Sequence of chain 1.B:
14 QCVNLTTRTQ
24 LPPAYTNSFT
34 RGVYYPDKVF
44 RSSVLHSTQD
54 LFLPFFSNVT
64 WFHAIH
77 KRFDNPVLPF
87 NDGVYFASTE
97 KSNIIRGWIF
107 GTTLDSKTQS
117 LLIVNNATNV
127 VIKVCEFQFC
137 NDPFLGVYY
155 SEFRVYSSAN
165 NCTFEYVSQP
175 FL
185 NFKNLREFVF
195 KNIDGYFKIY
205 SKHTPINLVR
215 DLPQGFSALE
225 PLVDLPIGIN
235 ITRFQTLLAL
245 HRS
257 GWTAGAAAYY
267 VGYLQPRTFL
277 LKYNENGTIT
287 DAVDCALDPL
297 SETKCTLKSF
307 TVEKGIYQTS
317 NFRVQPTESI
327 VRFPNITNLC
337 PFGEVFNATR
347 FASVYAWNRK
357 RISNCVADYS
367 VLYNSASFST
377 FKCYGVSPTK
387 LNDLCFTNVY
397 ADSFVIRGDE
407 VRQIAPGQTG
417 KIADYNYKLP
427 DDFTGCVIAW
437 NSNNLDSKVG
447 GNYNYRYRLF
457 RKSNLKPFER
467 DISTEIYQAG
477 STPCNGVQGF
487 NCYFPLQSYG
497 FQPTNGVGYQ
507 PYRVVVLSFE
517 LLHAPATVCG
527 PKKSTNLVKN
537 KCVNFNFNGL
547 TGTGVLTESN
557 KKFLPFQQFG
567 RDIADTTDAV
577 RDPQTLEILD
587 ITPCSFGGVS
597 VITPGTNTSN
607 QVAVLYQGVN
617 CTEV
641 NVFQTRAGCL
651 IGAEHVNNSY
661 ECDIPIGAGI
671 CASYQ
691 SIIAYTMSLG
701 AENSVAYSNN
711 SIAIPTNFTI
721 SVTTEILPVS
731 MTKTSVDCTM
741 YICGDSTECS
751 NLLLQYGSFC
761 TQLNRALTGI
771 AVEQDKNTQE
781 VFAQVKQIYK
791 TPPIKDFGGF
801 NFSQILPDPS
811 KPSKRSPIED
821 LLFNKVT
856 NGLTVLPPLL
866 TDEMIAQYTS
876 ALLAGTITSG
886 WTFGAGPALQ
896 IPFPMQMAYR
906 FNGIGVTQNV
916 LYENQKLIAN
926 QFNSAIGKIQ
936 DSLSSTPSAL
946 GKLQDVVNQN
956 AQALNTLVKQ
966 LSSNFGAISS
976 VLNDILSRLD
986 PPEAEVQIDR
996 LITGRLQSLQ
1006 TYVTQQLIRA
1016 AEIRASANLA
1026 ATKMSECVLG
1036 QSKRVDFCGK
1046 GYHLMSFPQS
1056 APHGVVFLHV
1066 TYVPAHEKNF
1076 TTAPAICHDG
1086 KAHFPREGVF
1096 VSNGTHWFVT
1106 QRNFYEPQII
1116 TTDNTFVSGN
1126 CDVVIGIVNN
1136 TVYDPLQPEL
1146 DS

Sequence of chain 1.C:
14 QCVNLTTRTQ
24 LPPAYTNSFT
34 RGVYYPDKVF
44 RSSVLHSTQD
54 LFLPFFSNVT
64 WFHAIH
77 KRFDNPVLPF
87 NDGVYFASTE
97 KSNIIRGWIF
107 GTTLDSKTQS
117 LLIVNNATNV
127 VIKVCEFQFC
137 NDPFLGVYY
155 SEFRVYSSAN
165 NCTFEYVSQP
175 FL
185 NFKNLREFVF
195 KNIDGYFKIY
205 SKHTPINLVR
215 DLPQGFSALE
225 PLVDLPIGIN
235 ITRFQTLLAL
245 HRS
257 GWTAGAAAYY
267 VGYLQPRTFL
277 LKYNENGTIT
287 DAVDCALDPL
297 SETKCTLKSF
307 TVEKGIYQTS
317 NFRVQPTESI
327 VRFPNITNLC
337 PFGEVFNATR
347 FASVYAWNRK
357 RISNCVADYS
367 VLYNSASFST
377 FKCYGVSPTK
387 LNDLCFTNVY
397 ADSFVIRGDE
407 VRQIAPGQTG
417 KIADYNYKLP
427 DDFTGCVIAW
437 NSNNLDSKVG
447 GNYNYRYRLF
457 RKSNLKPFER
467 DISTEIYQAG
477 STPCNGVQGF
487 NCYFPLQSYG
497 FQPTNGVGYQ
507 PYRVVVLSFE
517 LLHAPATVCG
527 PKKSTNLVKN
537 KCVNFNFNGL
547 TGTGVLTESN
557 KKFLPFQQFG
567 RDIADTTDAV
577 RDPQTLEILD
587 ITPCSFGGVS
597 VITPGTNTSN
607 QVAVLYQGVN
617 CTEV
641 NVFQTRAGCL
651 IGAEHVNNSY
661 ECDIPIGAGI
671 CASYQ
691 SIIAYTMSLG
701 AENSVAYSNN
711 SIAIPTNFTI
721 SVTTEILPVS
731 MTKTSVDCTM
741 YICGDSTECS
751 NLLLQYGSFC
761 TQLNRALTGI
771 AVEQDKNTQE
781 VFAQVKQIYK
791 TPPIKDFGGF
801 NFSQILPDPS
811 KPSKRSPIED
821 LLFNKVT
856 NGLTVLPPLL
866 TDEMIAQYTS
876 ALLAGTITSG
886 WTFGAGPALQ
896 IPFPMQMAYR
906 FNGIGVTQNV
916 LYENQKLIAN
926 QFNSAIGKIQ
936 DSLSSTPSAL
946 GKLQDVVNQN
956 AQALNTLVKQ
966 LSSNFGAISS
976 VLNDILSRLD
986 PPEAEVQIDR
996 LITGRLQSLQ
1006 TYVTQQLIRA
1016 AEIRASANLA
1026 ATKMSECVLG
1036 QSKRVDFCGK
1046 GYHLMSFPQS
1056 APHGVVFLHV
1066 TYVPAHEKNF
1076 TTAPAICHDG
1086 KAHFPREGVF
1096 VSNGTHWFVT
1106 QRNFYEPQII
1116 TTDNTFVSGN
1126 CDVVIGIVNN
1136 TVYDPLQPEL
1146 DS

This protein binds this small molecule.
Small molecule (SMILES): CC(=O)N[C@H]1[C@H](O[C@H]2[C@H](O)[C@@H](NC(C)=O)CO[C@@H]2CO)O[C@H](CO)[C@@H](O)[C@@H]1O

Binding-site contacts:
Ligand atom C4 contacts residue ASN1074 of chain 1.B at 4.2 Å.
Ligand atom C1 contacts residue ASN1074 of chain 1.B at 1.4 Å.
Ligand atom O7 contacts residue ALA706 of chain 1.B at 3.4 Å.
Ligand atom C8 contacts residue ALA706 of chain 1.B at 4.2 Å (hydrophobic).
Ligand atom C8 contacts residue ASN1074 of chain 1.B at 4.2 Å.
Ligand atom C6 contacts residue ALA706 of chain 1.B at 4.3 Å (hydrophobic).
Ligand atom C2 contacts residue ASN1074 of chain 1.B at 2.5 Å.
Ligand atom C7 contacts residue ALA706 of chain 1.B at 3.9 Å (hydrophobic).
Ligand atom C4 contacts residue ALA706 of chain 1.B at 4.3 Å (hydrophobic).
Ligand atom C7 contacts residue ASN1074 of chain 1.B at 3.5 Å.
Ligand atom O7 contacts residue ASN1074 of chain 1.B at 3.7 Å.
Ligand atom C5 contacts residue ASN1074 of chain 1.B at 3.7 Å.
Ligand atom C3 contacts residue ASN1074 of chain 1.B at 3.8 Å.
Ligand atom N2 contacts residue ASN1074 of chain 1.B at 2.9 Å (h-bond).
Ligand atom C8 contacts residue LYS1073 of chain 1.B at 4.1 Å.
Ligand atom O6 contacts residue ASN1074 of chain 1.B at 4.5 Å.
Ligand atom C5 contacts residue ALA706 of chain 1.B at 3.7 Å (hydrophobic).
Ligand atom C1 contacts residue GLN895 of chain 1.C at 4.4 Å.
Ligand atom O5 contacts residue ASN1074 of chain 1.B at 2.4 Å (h-bond).
Ligand atom O4 contacts residue ALA706 of chain 1.B at 3.9 Å.
Ligand atom O7 contacts residue SER704 of chain 1.B at 3.9 Å.
Ligand atom C8 contacts residue GLU1072 of chain 1.B at 3.3 Å.